This small molecule binds to this protein.
Small molecule (SMILES): OC[C@H]1O[C@H](O[C@H]2[C@@H](O)[C@H](O)[C@@H](CO)O[C@@H]2O)[C@@H](O)[C@@H](O)[C@@H]1O

Binding-site contacts:
Ligand atom C5 contacts residue ASP98 of chain 1.A at 4.4 Å.
Ligand atom C1 contacts residue GLY229 of chain 1.A at 4.0 Å.
Ligand atom O3 contacts residue ASN133 of chain 1.A at 4.1 Å.
Ligand atom O3 contacts residue ASP98 of chain 1.A at 4.1 Å.
Ligand atom C4 contacts residue HIS155 of chain 1.A at 4.5 Å.
Ligand atom C5 contacts residue GLY229 of chain 1.A at 4.2 Å.
Ligand atom C3 contacts residue HIS155 of chain 1.A at 4.5 Å.
Ligand atom O4 contacts residue PHE131 of chain 1.A at 3.0 Å.
Ligand atom O4 contacts residue SER65 of chain 1.A at 3.4 Å (h-bond).
Ligand atom O5 contacts residue PHE131 of chain 1.A at 4.5 Å.
Ligand atom C6 contacts residue ASP98 of chain 1.A at 3.9 Å.
Ligand atom C3 contacts residue ASP98 of chain 1.A at 4.4 Å.
Ligand atom C3 contacts residue SER65 of chain 1.A at 4.1 Å.
Ligand atom C3 contacts residue ASN133 of chain 1.A at 4.1 Å.
Ligand atom O5 contacts residue GLY228 of chain 1.A at 4.5 Å.
Ligand atom O6 contacts residue ALA97 of chain 1.A at 3.4 Å.
Ligand atom C4 contacts residue SER65 of chain 1.A at 4.4 Å.
Ligand atom O5 contacts residue GLY229 of chain 1.A at 3.3 Å (h-bond).
Ligand atom O2 contacts residue GLY228 of chain 1.A at 4.4 Å.
Ligand atom O4 contacts residue ASN133 of chain 1.A at 3.0 Å (h-bond).
Ligand atom C4 contacts residue ASN133 of chain 1.A at 4.1 Å.
Ligand atom O4 contacts residue ASP98 of chain 1.A at 2.9 Å (salt-bridge).
Ligand atom O6 contacts residue LEU230 of chain 1.A at 3.2 Å (h-bond).
Ligand atom O2 contacts residue GLY229 of chain 1.A at 4.3 Å.
Ligand atom C6 contacts residue PHE131 of chain 1.A at 3.7 Å (hydrophobic).
Ligand atom O6 contacts residue THR227 of chain 1.A at 4.3 Å.
Ligand atom C4 contacts residue ASP98 of chain 1.A at 3.4 Å.
Ligand atom O5 contacts residue LEU230 of chain 1.A at 4.3 Å.
Ligand atom C6 contacts residue ALA97 of chain 1.A at 3.4 Å (hydrophobic).
Ligand atom O3 contacts residue SER65 of chain 1.A at 3.5 Å (h-bond).
Ligand atom O6 contacts residue GLY229 of chain 1.A at 2.8 Å (h-bond).
Ligand atom O4 contacts residue HIS155 of chain 1.A at 3.8 Å.
Ligand atom O6 contacts residue ASP98 of chain 1.A at 3.9 Å.
Ligand atom O6 contacts residue GLY228 of chain 1.A at 3.3 Å (h-bond).
Ligand atom C3 contacts residue GLY228 of chain 1.A at 4.2 Å.
Ligand atom C5 contacts residue PHE131 of chain 1.A at 3.5 Å (hydrophobic).
Ligand atom C6 contacts residue LEU230 of chain 1.A at 3.7 Å (hydrophobic).
Ligand atom O3 contacts residue HIS155 of chain 1.A at 3.5 Å (h-bond).
Ligand atom C4 contacts residue PHE131 of chain 1.A at 3.9 Å (hydrophobic).
Ligand atom C6 contacts residue GLY229 of chain 1.A at 3.9 Å.

Sequence of chain 1.A:
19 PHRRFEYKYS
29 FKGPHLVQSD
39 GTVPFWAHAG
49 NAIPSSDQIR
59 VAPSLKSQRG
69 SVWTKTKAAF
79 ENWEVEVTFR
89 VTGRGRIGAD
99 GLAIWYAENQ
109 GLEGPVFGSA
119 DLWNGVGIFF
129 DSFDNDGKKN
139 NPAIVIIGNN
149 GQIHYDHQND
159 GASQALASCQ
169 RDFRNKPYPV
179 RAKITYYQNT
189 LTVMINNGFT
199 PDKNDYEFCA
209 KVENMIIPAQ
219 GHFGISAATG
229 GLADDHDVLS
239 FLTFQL